The small molecule below binds the protein below.
Small molecule (SMILES): CC(C)(C)OC(=O)N[C@@H](CS[C@@H](Cc1ccccc1)C(=O)NCCc1cccnc1)Cc1c[nH]c2ccccc12

Binding-site contacts:
Ligand atom C14 contacts residue PHE284 of chain 1.A at 3.6 Å (hydrophobic).
Ligand atom O21 contacts residue ILE281 of chain 1.A at 3.1 Å.
Ligand atom N22 contacts residue SER99 of chain 1.A at 3.0 Å (h-bond).
Ligand atom C26 contacts residue HEM1 of chain 1.B at 3.0 Å.
Ligand atom O21 contacts residue SER99 of chain 1.A at 2.9 Å (h-bond).
Ligand atom C19 contacts residue PHE284 of chain 1.A at 3.6 Å (hydrophobic).
Ligand atom C30 contacts residue THR289 of chain 1.A at 3.7 Å.
Ligand atom C18 contacts residue PHE284 of chain 1.A at 3.5 Å (hydrophobic).
Ligand atom C19 contacts residue PHE193 of chain 1.A at 3.6 Å (hydrophobic).
Ligand atom C20 contacts residue ILE281 of chain 1.A at 3.9 Å (hydrophobic).
Ligand atom C40 contacts residue ARG85 of chain 1.A at 3.8 Å.
Ligand atom O07 contacts residue LEU462 of chain 1.A at 3.8 Å.
Ligand atom C26 contacts residue ALA285 of chain 1.A at 3.4 Å (hydrophobic).
Ligand atom C10 contacts residue PHE193 of chain 1.A at 3.4 Å (hydrophobic).
Ligand atom O21 contacts residue ILE100 of chain 1.A at 3.9 Å.
Ligand atom C13 contacts residue PHE284 of chain 1.A at 3.7 Å (hydrophobic).
Ligand atom C04 contacts residue ALA350 of chain 1.A at 3.7 Å (hydrophobic).
Ligand atom C28 contacts residue HEM1 of chain 1.B at 3.1 Å.
Ligand atom C24 contacts residue ALA285 of chain 1.A at 3.4 Å (hydrophobic).
Ligand atom C03 contacts residue ILE349 of chain 1.A at 3.9 Å (hydrophobic).
Ligand atom C39 contacts residue ARG85 of chain 1.A at 3.8 Å.
Ligand atom C15 contacts residue PHE221 of chain 1.A at 3.5 Å (hydrophobic).
Ligand atom C17 contacts residue PHE193 of chain 1.A at 3.6 Å (hydrophobic).
Ligand atom N27 contacts residue HEM1 of chain 1.B at 2.3 Å.
Ligand atom C06 contacts residue PHE284 of chain 1.A at 3.6 Å (hydrophobic).
Ligand atom O07 contacts residue PHE284 of chain 1.A at 3.1 Å.
Ligand atom S11 contacts residue PHE88 of chain 1.A at 3.6 Å.
Ligand atom C18 contacts residue PHE193 of chain 1.A at 3.5 Å (hydrophobic).
Ligand atom O07 contacts residue PHE193 of chain 1.A at 3.5 Å (h-bond).
Ligand atom C17 contacts residue PHE284 of chain 1.A at 3.7 Å (hydrophobic).
Ligand atom N22 contacts residue ILE281 of chain 1.A at 3.9 Å.
Ligand atom C29 contacts residue THR289 of chain 1.A at 3.3 Å.
Ligand atom C20 contacts residue SER99 of chain 1.A at 3.3 Å.
Ligand atom C39 contacts residue HEM1 of chain 1.B at 3.2 Å.
Ligand atom C15 contacts residue PHE284 of chain 1.A at 3.7 Å (hydrophobic).
Ligand atom C16 contacts residue PHE221 of chain 1.A at 3.5 Å (hydrophobic).
Ligand atom C25 contacts residue ALA285 of chain 1.A at 3.4 Å (hydrophobic).
Ligand atom C40 contacts residue HEM1 of chain 1.B at 3.8 Å.
Ligand atom N08 contacts residue PHE284 of chain 1.A at 3.8 Å.
Ligand atom C04 contacts residue ILE349 of chain 1.A at 3.0 Å (hydrophobic).

Sequence of chain 1.A:
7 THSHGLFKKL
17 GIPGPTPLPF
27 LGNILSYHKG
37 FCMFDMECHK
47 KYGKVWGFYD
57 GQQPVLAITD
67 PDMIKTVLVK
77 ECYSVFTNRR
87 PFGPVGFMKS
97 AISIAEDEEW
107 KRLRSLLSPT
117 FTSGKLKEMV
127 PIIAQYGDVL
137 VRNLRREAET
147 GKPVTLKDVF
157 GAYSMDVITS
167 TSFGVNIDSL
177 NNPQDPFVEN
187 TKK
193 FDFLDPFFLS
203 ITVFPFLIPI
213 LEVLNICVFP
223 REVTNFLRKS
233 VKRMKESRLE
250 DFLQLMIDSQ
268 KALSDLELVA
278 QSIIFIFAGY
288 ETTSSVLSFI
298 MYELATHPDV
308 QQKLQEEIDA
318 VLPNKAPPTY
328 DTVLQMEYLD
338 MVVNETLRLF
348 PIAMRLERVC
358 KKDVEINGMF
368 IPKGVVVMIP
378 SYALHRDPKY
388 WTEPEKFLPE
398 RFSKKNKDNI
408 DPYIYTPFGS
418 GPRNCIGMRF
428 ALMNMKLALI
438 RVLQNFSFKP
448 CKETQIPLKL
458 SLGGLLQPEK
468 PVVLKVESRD